A protein and the small-molecule ligand that binds it are described below.
Small molecule (SMILES): CCCCC[C@H](O)/C=C/[C@H]1C(=O)C[C@H](O)[C@@H]1C/C=C\CCCC(=O)O

Sequence of chain 1.A:
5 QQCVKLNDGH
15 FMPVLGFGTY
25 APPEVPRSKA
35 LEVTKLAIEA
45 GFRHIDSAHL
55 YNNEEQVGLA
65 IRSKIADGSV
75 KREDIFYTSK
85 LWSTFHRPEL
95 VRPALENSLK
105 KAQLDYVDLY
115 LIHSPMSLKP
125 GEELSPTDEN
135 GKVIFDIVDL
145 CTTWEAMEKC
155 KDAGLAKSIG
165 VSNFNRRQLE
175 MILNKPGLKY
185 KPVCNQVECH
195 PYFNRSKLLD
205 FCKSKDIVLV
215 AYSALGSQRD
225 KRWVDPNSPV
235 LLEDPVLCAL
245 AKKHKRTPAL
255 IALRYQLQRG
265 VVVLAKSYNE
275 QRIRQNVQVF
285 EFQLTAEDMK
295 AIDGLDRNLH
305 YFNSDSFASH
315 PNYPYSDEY

Binding-site contacts:
Ligand atom O5 contacts residue SER118 of chain 1.A at 3.9 Å.
Ligand atom C4 contacts residue TRP227 of chain 1.A at 3.9 Å (hydrophobic).
Ligand atom C5 contacts residue PHE306 of chain 1.A at 3.8 Å (hydrophobic).
Ligand atom O4 contacts residue NAP1 of chain 1.C at 3.2 Å.
Ligand atom C14 contacts residue NAP1 of chain 1.C at 3.9 Å.
Ligand atom O2 contacts residue LEU54 of chain 1.A at 3.1 Å.
Ligand atom O1 contacts residue TRP86 of chain 1.A at 3.3 Å.
Ligand atom O5 contacts residue TRP86 of chain 1.A at 3.5 Å.
Ligand atom O2 contacts residue LEU128 of chain 1.A at 3.9 Å.
Ligand atom O5 contacts residue HIS117 of chain 1.A at 3.3 Å.
Ligand atom O1 contacts residue SER129 of chain 1.A at 3.4 Å.
Ligand atom O2 contacts residue TRP86 of chain 1.A at 3.7 Å.
Ligand atom C18 contacts residue ASN167 of chain 1.A at 3.7 Å.
Ligand atom O4 contacts residue TYR55 of chain 1.A at 3.0 Å (h-bond).
Ligand atom C20 contacts residue PRO318 of chain 1.A at 4.0 Å (hydrophobic).
Ligand atom C1 contacts residue TRP86 of chain 1.A at 3.7 Å (hydrophobic).
Ligand atom C19 contacts residue ASN167 of chain 1.A at 4.0 Å.
Ligand atom O1 contacts residue LEU128 of chain 1.A at 3.0 Å (h-bond).
Ligand atom C1 contacts residue LEU128 of chain 1.A at 3.8 Å (hydrophobic).
Ligand atom O4 contacts residue HIS117 of chain 1.A at 3.1 Å (h-bond).
Ligand atom C18 contacts residue MET120 of chain 1.A at 3.7 Å (hydrophobic).
Ligand atom O5 contacts residue NAP1 of chain 1.C at 4.0 Å.
Ligand atom C11 contacts residue TYR55 of chain 1.A at 3.7 Å (hydrophobic).
Ligand atom C11 contacts residue NAP1 of chain 1.C at 3.6 Å.
Ligand atom C10 contacts residue TYR55 of chain 1.A at 3.6 Å (hydrophobic).
Ligand atom O5 contacts residue ASN167 of chain 1.A at 4.0 Å.
Ligand atom C16 contacts residue ASN167 of chain 1.A at 3.1 Å.
Ligand atom C16 contacts residue NAP1 of chain 1.C at 4.0 Å.
Ligand atom C5 contacts residue TRP227 of chain 1.A at 4.0 Å (hydrophobic).
Ligand atom C9 contacts residue TYR24 of chain 1.A at 4.0 Å (hydrophobic).
Ligand atom O3 contacts residue TYR24 of chain 1.A at 3.0 Å.
Ligand atom C13 contacts residue LEU54 of chain 1.A at 3.9 Å (hydrophobic).
Ligand atom C1 contacts residue SER129 of chain 1.A at 3.7 Å.
Ligand atom C20 contacts residue SER308 of chain 1.A at 3.5 Å.
Ligand atom C17 contacts residue PHE306 of chain 1.A at 3.9 Å (hydrophobic).
Ligand atom C20 contacts residue MET120 of chain 1.A at 3.7 Å (hydrophobic).
Ligand atom C8 contacts residue LEU54 of chain 1.A at 3.7 Å (hydrophobic).
Ligand atom C20 contacts residue TYR319 of chain 1.A at 3.6 Å (hydrophobic).
Ligand atom C6 contacts residue PHE306 of chain 1.A at 3.5 Å (hydrophobic).
Ligand atom C9 contacts residue LEU54 of chain 1.A at 3.9 Å (hydrophobic).